Sequence of chain 3.A:
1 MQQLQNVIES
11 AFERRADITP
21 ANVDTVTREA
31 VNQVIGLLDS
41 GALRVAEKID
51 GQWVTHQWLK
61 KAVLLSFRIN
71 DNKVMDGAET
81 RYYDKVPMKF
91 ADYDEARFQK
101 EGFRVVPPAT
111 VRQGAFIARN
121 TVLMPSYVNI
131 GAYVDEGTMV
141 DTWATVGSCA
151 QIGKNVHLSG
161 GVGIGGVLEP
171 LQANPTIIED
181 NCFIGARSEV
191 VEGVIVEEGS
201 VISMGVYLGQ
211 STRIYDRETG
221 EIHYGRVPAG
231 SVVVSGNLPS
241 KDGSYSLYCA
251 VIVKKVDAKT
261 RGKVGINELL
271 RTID

This protein binds this small molecule.
Small molecule (SMILES): N[C@@H](CCCC(=O)C(=O)O)C(=O)O

Sequence of chain 1.A:
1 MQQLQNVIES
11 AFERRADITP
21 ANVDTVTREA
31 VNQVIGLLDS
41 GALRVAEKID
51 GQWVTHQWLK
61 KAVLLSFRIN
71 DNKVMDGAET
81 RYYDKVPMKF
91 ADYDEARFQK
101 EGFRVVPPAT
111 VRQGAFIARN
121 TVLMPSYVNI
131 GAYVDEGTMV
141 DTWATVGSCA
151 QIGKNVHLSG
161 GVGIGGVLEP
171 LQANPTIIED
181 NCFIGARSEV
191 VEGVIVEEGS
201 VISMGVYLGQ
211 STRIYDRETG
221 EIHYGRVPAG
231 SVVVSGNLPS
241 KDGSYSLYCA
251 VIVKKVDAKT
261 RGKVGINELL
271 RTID

Binding-site contacts:
Ligand atom C4 contacts residue ASN129 of chain 3.A at 3.7 Å.
Ligand atom C1 contacts residue GLY166 of chain 3.A at 3.8 Å.
Ligand atom O71 contacts residue ARG112 of chain 3.A at 2.9 Å (salt-bridge).
Ligand atom C6 contacts residue MET124 of chain 1.A at 3.4 Å (hydrophobic).
Ligand atom O11 contacts residue SER148 of chain 3.A at 2.8 Å (h-bond).
Ligand atom C7 contacts residue ARG112 of chain 3.A at 3.7 Å.
Ligand atom O12 contacts residue SER148 of chain 3.A at 3.5 Å (h-bond).
Ligand atom O71 contacts residue MET124 of chain 1.A at 3.7 Å.
Ligand atom C6 contacts residue ARG112 of chain 3.A at 3.7 Å.
Ligand atom C3 contacts residue GLU169 of chain 3.A at 3.8 Å.
Ligand atom C2 contacts residue GLU169 of chain 3.A at 3.8 Å.
Ligand atom O6 contacts residue LEU168 of chain 3.A at 3.7 Å.
Ligand atom O6 contacts residue ASN129 of chain 3.A at 3.1 Å (h-bond).
Ligand atom O11 contacts residue VAL167 of chain 3.A at 4.1 Å.
Ligand atom O11 contacts residue GLY166 of chain 3.A at 3.4 Å.
Ligand atom N2 contacts residue GLU169 of chain 3.A at 2.8 Å (salt-bridge).
Ligand atom C7 contacts residue PHE67 of chain 3.A at 3.9 Å (hydrophobic).
Ligand atom O72 contacts residue LEU270 of chain 1.A at 3.8 Å.
Ligand atom O72 contacts residue MET139 of chain 1.A at 3.6 Å.
Ligand atom O12 contacts residue LEU168 of chain 3.A at 2.9 Å (h-bond).
Ligand atom C3 contacts residue ASP141 of chain 1.A at 3.7 Å.
Ligand atom O71 contacts residue ARG104 of chain 1.A at 2.9 Å (salt-bridge).
Ligand atom N2 contacts residue ASP141 of chain 1.A at 2.8 Å (salt-bridge).
Ligand atom O12 contacts residue GLU169 of chain 3.A at 3.1 Å (salt-bridge).
Ligand atom O12 contacts residue VAL167 of chain 3.A at 3.4 Å (h-bond).
Ligand atom O6 contacts residue ARG112 of chain 3.A at 2.8 Å (salt-bridge).
Ligand atom O6 contacts residue MET124 of chain 1.A at 3.5 Å.
Ligand atom O11 contacts residue ASN129 of chain 3.A at 3.6 Å (h-bond).
Ligand atom C7 contacts residue MET124 of chain 1.A at 3.5 Å (hydrophobic).
Ligand atom C2 contacts residue ASP141 of chain 1.A at 3.5 Å.
Ligand atom C5 contacts residue MET139 of chain 1.A at 3.8 Å (hydrophobic).
Ligand atom C1 contacts residue LEU168 of chain 3.A at 4.0 Å (hydrophobic).
Ligand atom O72 contacts residue ARG104 of chain 1.A at 2.7 Å (salt-bridge).
Ligand atom C1 contacts residue SER148 of chain 3.A at 3.5 Å.
Ligand atom O72 contacts residue VAL122 of chain 1.A at 3.9 Å.
Ligand atom C5 contacts residue MET124 of chain 1.A at 3.7 Å (hydrophobic).
Ligand atom O12 contacts residue GLY166 of chain 3.A at 3.6 Å.
Ligand atom C7 contacts residue ARG104 of chain 1.A at 3.5 Å.
Ligand atom O71 contacts residue PHE67 of chain 3.A at 3.3 Å.
Ligand atom C3 contacts residue MET139 of chain 1.A at 4.1 Å (hydrophobic).